Binding-site contacts:
Ligand atom C8 contacts residue GLY202 of chain 1.A at 3.8 Å.
Ligand atom N2 contacts residue ALA177 of chain 1.A at 4.5 Å.
Ligand atom C5 contacts residue ASN203 of chain 1.A at 3.6 Å.
Ligand atom O7 contacts residue ALA177 of chain 1.A at 3.9 Å.
Ligand atom O5 contacts residue SER178 of chain 1.A at 3.7 Å.
Ligand atom C2 contacts residue ASN203 of chain 1.A at 2.3 Å.
Ligand atom C7 contacts residue ASN203 of chain 1.A at 3.6 Å.
Ligand atom O5 contacts residue ASN203 of chain 1.A at 2.4 Å (h-bond).
Ligand atom C1 contacts residue SER178 of chain 1.A at 4.3 Å.
Ligand atom O7 contacts residue GLY202 of chain 1.A at 3.9 Å.
Ligand atom N2 contacts residue ASN203 of chain 1.A at 2.7 Å (h-bond).
Ligand atom C3 contacts residue ASN203 of chain 1.A at 3.6 Å.
Ligand atom O7 contacts residue ASN203 of chain 1.A at 4.0 Å.
Ligand atom N2 contacts residue GLY202 of chain 1.A at 4.2 Å.
Ligand atom O5 contacts residue ALA177 of chain 1.A at 4.1 Å.
Ligand atom C4 contacts residue ASN203 of chain 1.A at 4.1 Å.
Ligand atom C2 contacts residue ALA177 of chain 1.A at 4.0 Å (hydrophobic).
Ligand atom C1 contacts residue ASN203 of chain 1.A at 1.4 Å.
Ligand atom C7 contacts residue GLY202 of chain 1.A at 3.8 Å.
Ligand atom C1 contacts residue ALA177 of chain 1.A at 3.8 Å (hydrophobic).

The protein below binds the small molecule below.
Small molecule (SMILES): CC(=O)N[C@H]1[C@H](O[C@H]2[C@H](O)[C@@H](NC(C)=O)CO[C@@H]2CO)O[C@H](CO)[C@@H](O)[C@@H]1O

Sequence of chain 1.A:
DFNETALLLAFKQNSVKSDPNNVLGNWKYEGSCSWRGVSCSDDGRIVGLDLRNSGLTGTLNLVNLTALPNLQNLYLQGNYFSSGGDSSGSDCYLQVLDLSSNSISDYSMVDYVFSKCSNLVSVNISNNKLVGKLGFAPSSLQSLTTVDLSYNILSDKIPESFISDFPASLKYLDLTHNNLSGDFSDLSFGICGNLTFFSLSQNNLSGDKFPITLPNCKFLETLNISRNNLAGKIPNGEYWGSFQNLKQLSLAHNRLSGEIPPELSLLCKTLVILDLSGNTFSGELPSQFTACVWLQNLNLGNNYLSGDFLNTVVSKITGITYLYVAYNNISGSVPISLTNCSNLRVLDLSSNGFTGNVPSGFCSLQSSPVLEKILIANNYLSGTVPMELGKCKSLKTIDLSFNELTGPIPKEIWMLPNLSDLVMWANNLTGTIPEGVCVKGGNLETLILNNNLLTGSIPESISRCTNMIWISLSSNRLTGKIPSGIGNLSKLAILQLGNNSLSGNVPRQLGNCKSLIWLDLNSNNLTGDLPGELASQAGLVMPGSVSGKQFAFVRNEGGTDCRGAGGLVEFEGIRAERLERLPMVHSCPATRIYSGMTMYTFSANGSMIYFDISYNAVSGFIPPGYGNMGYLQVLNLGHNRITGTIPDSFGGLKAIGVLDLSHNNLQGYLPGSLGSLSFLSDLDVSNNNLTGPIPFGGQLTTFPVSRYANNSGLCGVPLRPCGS